Sequence of chain 1.A:
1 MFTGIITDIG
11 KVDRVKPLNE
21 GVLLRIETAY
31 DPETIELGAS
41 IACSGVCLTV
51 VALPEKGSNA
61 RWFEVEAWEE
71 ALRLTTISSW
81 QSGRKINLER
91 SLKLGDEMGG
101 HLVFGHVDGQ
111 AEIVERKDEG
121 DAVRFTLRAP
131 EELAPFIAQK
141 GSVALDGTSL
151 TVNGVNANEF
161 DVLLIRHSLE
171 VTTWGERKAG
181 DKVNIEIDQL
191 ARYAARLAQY

Binding-site contacts:
Ligand atom C6 contacts residue SER149 of chain 1.A at 3.4 Å.
Ligand atom O2 contacts residue SER168 of chain 1.A at 3.0 Å (h-bond).
Ligand atom C12 contacts residue VAL171 of chain 1.A at 3.6 Å (hydrophobic).
Ligand atom O11 contacts residue ILE5 of chain 1.A at 3.4 Å.
Ligand atom O10 contacts residue SER168 of chain 1.A at 2.8 Å (h-bond).
Ligand atom O2 contacts residue LEU163 of chain 1.A at 3.4 Å (h-bond).
Ligand atom O51 contacts residue LEU150 of chain 1.A at 3.4 Å.
Ligand atom O52 contacts residue SER149 of chain 1.A at 3.3 Å (h-bond).
Ligand atom N1 contacts residue SER168 of chain 1.A at 3.1 Å (h-bond).
Ligand atom O12 contacts residue ILE5 of chain 1.A at 3.4 Å.
Ligand atom O10 contacts residue HIS167 of chain 1.A at 3.7 Å.
Ligand atom O11 contacts residue ILE6 of chain 1.A at 3.0 Å (h-bond).
Ligand atom O12 contacts residue ILE6 of chain 1.A at 2.7 Å (h-bond).
Ligand atom C2 contacts residue SER168 of chain 1.A at 3.4 Å.
Ligand atom C12 contacts residue ILE6 of chain 1.A at 3.4 Å (hydrophobic).
Ligand atom N5 contacts residue SER149 of chain 1.A at 3.4 Å (h-bond).
Ligand atom O9 contacts residue SER149 of chain 1.A at 2.9 Å (h-bond).
Ligand atom C2 contacts residue LEU163 of chain 1.A at 3.5 Å (hydrophobic).
Ligand atom C2 contacts residue LEU150 of chain 1.A at 3.6 Å (hydrophobic).
Ligand atom O4 contacts residue THR151 of chain 1.A at 3.0 Å (h-bond).
Ligand atom O11 contacts residue THR148 of chain 1.A at 3.6 Å.
Ligand atom C5 contacts residue SER149 of chain 1.A at 3.4 Å.
Ligand atom N3 contacts residue LEU150 of chain 1.A at 3.5 Å.
Ligand atom N5 contacts residue THR151 of chain 1.A at 3.7 Å.
Ligand atom N5 contacts residue LEU150 of chain 1.A at 3.7 Å.
Ligand atom N3 contacts residue LEU163 of chain 1.A at 2.8 Å (h-bond).
Ligand atom C9 contacts residue SER168 of chain 1.A at 3.6 Å.
Ligand atom O2 contacts residue LEU164 of chain 1.A at 3.4 Å.
Ligand atom C9 contacts residue SER149 of chain 1.A at 3.7 Å.
Ligand atom O9 contacts residue GLY4 of chain 1.A at 3.3 Å (h-bond).
Ligand atom O9 contacts residue THR148 of chain 1.A at 3.8 Å.
Ligand atom O11 contacts residue GLY4 of chain 1.A at 3.0 Å (h-bond).
Ligand atom O4 contacts residue LEU163 of chain 1.A at 3.8 Å.
Ligand atom O51 contacts residue THR151 of chain 1.A at 2.6 Å (h-bond).
Ligand atom C12 contacts residue THR172 of chain 1.A at 3.7 Å.
Ligand atom O2 contacts residue ILE165 of chain 1.A at 2.9 Å (h-bond).
Ligand atom N7 contacts residue SER149 of chain 1.A at 3.3 Å (h-bond).
Ligand atom C10 contacts residue SER168 of chain 1.A at 3.6 Å.
Ligand atom C4 contacts residue LEU150 of chain 1.A at 3.7 Å (hydrophobic).
Ligand atom C4 contacts residue LEU163 of chain 1.A at 3.8 Å (hydrophobic).

The protein below binds the small molecule below.
Small molecule (SMILES): O=c1[nH]c(NC[C@H](O)[C@H](O)[C@H](O)CO)c([N+](=O)[O-])c(=O)[nH]1